Sequence of chain 1.C:
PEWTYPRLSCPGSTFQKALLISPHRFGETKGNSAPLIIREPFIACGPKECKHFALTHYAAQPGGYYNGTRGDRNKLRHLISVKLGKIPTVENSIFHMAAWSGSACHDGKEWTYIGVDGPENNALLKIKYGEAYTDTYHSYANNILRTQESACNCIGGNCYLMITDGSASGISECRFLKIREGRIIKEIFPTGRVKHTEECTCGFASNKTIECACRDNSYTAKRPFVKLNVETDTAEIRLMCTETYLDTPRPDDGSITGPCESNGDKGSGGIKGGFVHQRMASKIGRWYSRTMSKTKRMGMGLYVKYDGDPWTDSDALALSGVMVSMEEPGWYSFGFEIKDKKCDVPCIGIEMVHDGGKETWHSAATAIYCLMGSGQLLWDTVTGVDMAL

This small molecule binds to this protein.
Small molecule (SMILES): CC(=O)N[C@@H]1[C@@H](O)[C@H](O)[C@@H](CO)O[C@H]1O

Binding-site contacts:
Ligand atom C7 contacts residue ASN215 of chain 1.C at 3.7 Å.
Ligand atom O7 contacts residue LEU16 of chain 1.C at 4.3 Å.
Ligand atom C7 contacts residue PRO14 of chain 1.C at 3.7 Å (hydrophobic).
Ligand atom O7 contacts residue ASN215 of chain 1.C at 4.2 Å.
Ligand atom C1 contacts residue TYR13 of chain 1.C at 4.3 Å (hydrophobic).
Ligand atom C8 contacts residue PRO14 of chain 1.C at 3.4 Å (hydrophobic).
Ligand atom C1 contacts residue PRO14 of chain 1.C at 4.2 Å (hydrophobic).
Ligand atom O5 contacts residue TYR13 of chain 1.C at 4.2 Å.
Ligand atom N2 contacts residue ASN215 of chain 1.C at 2.9 Å (h-bond).
Ligand atom C2 contacts residue ASN215 of chain 1.C at 2.5 Å.
Ligand atom N2 contacts residue ARG15 of chain 1.C at 4.4 Å.
Ligand atom O5 contacts residue ASN215 of chain 1.C at 2.4 Å (h-bond).
Ligand atom C3 contacts residue ASN215 of chain 1.C at 3.9 Å.
Ligand atom C4 contacts residue ASN215 of chain 1.C at 4.3 Å.
Ligand atom C5 contacts residue ASN215 of chain 1.C at 3.8 Å.
Ligand atom C5 contacts residue TYR13 of chain 1.C at 4.5 Å (hydrophobic).
Ligand atom C3 contacts residue PRO14 of chain 1.C at 4.4 Å (hydrophobic).
Ligand atom C8 contacts residue ARG15 of chain 1.C at 3.9 Å.
Ligand atom C2 contacts residue PRO14 of chain 1.C at 4.0 Å (hydrophobic).
Ligand atom O6 contacts residue TYR13 of chain 1.C at 4.4 Å.
Ligand atom N2 contacts residue PRO14 of chain 1.C at 3.0 Å (h-bond).
Ligand atom C8 contacts residue LEU16 of chain 1.C at 3.9 Å (hydrophobic).
Ligand atom C1 contacts residue ASN215 of chain 1.C at 1.5 Å.